This small molecule binds to this protein.
Small molecule (SMILES): C[C@H](CS)C(=O)N1CCC[C@H]1C(=O)O

Sequence of chain 1.B:
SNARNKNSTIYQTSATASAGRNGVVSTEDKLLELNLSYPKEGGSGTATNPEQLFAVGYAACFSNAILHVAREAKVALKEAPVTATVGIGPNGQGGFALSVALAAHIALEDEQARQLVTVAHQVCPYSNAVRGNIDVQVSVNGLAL

Binding-site contacts:
Ligand atom S contacts residue CYS64 of chain 1.A at 3.3 Å (h-bond).
Ligand atom C7 contacts residue PHE99 of chain 1.B at 3.4 Å (hydrophobic).
Ligand atom C1 contacts residue GLU54 of chain 1.B at 4.2 Å.
Ligand atom C2 contacts residue ASN67 of chain 1.A at 4.0 Å.
Ligand atom C1 contacts residue PRO53 of chain 1.B at 3.7 Å (hydrophobic).
Ligand atom C3 contacts residue PRO41 of chain 1.B at 4.0 Å (hydrophobic).
Ligand atom C4 contacts residue ASN67 of chain 1.A at 4.0 Å.
Ligand atom S contacts residue PRO53 of chain 1.B at 3.6 Å.
Ligand atom C2 contacts residue GLU54 of chain 1.B at 4.0 Å.
Ligand atom O1 contacts residue TYR40 of chain 1.B at 3.1 Å.
Ligand atom O3 contacts residue ASN67 of chain 1.A at 3.7 Å.
Ligand atom C3 contacts residue GLU54 of chain 1.B at 3.5 Å.
Ligand atom N contacts residue ASN67 of chain 1.A at 4.3 Å.
Ligand atom C7 contacts residue ILE91 of chain 1.B at 4.4 Å (hydrophobic).
Ligand atom C3 contacts residue MSE44 of chain 1.B at 4.0 Å.
Ligand atom C6 contacts residue HIS71 of chain 1.A at 4.2 Å.
Ligand atom C8 contacts residue PRO128 of chain 1.A at 4.4 Å (hydrophobic).
Ligand atom O2 contacts residue CYS127 of chain 1.A at 4.2 Å.
Ligand atom C4 contacts residue TYR40 of chain 1.B at 4.2 Å (hydrophobic).
Ligand atom O2 contacts residue ALA68 of chain 1.A at 3.8 Å.
Ligand atom S contacts residue GLU54 of chain 1.B at 2.8 Å (salt-bridge).
Ligand atom C6 contacts residue PHE99 of chain 1.B at 3.8 Å (hydrophobic).
Ligand atom C1 contacts residue ASN67 of chain 1.A at 3.1 Å.
Ligand atom C9 contacts residue PRO128 of chain 1.A at 3.8 Å (hydrophobic).
Ligand atom C3 contacts residue PRO53 of chain 1.B at 4.2 Å (hydrophobic).
Ligand atom S contacts residue PRO128 of chain 1.A at 4.0 Å.
Ligand atom C5 contacts residue HIS71 of chain 1.A at 4.3 Å.
Ligand atom C8 contacts residue PHE99 of chain 1.B at 4.5 Å (hydrophobic).
Ligand atom C3 contacts residue ASN67 of chain 1.A at 4.2 Å.
Ligand atom O3 contacts residue CYS64 of chain 1.A at 3.3 Å (h-bond).
Ligand atom S contacts residue ILE91 of chain 1.B at 4.2 Å.
Ligand atom O2 contacts residue PHE99 of chain 1.B at 3.8 Å.
Ligand atom O3 contacts residue PRO128 of chain 1.A at 3.9 Å.
Ligand atom O2 contacts residue PRO128 of chain 1.A at 3.9 Å.
Ligand atom C1 contacts residue CYS64 of chain 1.A at 4.3 Å (hydrophobic).
Ligand atom O1 contacts residue ASN67 of chain 1.A at 3.9 Å.
Ligand atom O3 contacts residue ALA68 of chain 1.A at 3.4 Å (h-bond).
Ligand atom O2 contacts residue VAL126 of chain 1.A at 4.2 Å.
Ligand atom C8 contacts residue ILE91 of chain 1.B at 4.3 Å (hydrophobic).
Ligand atom C9 contacts residue ALA68 of chain 1.A at 4.1 Å (hydrophobic).

Sequence of chain 1.A:
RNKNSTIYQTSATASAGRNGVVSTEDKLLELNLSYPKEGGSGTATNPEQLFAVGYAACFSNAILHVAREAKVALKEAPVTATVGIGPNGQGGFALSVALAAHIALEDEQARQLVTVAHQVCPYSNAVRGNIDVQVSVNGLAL